The small molecule below binds the protein below.
Small molecule (SMILES): [H]/N=C(\N)NCCCCCNC(=O)[C@H](CCCCN)NC(=O)[C@H](CCCCN)NC(=O)CC

Binding-site contacts:
Ligand atom N contacts residue SER136 of chain 1.B at 3.5 Å (h-bond).
Ligand atom C4 contacts residue TYR162 of chain 1.B at 3.6 Å (hydrophobic).
Ligand atom N4 contacts residue ASP76 of chain 1.B at 3.6 Å (salt-bridge).
Ligand atom C1 contacts residue GLY152 of chain 1.B at 3.7 Å.
Ligand atom N contacts residue GLY152 of chain 1.B at 2.8 Å (h-bond).
Ligand atom N2 contacts residue ASP130 of chain 1.B at 3.1 Å (salt-bridge).
Ligand atom C12 contacts residue TYR162 of chain 1.B at 3.8 Å (hydrophobic).
Ligand atom C1 contacts residue SER136 of chain 1.B at 3.1 Å.
Ligand atom N6 contacts residue SER42 of chain 1.A at 3.1 Å (h-bond).
Ligand atom N4 contacts residue ASN153 of chain 1.B at 2.9 Å (h-bond).
Ligand atom O2 contacts residue VAL156 of chain 1.B at 3.4 Å.
Ligand atom C7 contacts residue GLY152 of chain 1.B at 3.3 Å.
Ligand atom C16 contacts residue PHE41 of chain 1.A at 3.4 Å (hydrophobic).
Ligand atom C contacts residue GLY152 of chain 1.B at 3.4 Å.
Ligand atom N1 contacts residue TYR162 of chain 1.B at 3.5 Å.
Ligand atom C8 contacts residue HIS52 of chain 1.B at 3.7 Å.
Ligand atom N contacts residue TYR162 of chain 1.B at 3.4 Å (h-bond).
Ligand atom O3 contacts residue GLY152 of chain 1.B at 3.6 Å.
Ligand atom C10 contacts residue ASN153 of chain 1.B at 3.4 Å.
Ligand atom C4 contacts residue TYR131 of chain 1.B at 3.6 Å (hydrophobic).
Ligand atom O3 contacts residue GLY154 of chain 1.B at 3.0 Å (h-bond).
Ligand atom N1 contacts residue ASP130 of chain 1.B at 2.9 Å (salt-bridge).
Ligand atom C2 contacts residue TYR162 of chain 1.B at 3.7 Å (hydrophobic).
Ligand atom C11 contacts residue ASP40 of chain 1.A at 3.1 Å.
Ligand atom N3 contacts residue VAL156 of chain 1.B at 3.5 Å.
Ligand atom C4 contacts residue ASP130 of chain 1.B at 3.6 Å.
Ligand atom C10 contacts residue HIS52 of chain 1.B at 3.6 Å.
Ligand atom N4 contacts residue ASP40 of chain 1.A at 3.3 Å (salt-bridge).
Ligand atom C17 contacts residue PHE41 of chain 1.A at 3.1 Å (hydrophobic).
Ligand atom C15 contacts residue GLY154 of chain 1.B at 3.5 Å.
Ligand atom C2 contacts residue TYR131 of chain 1.B at 3.7 Å (hydrophobic).
Ligand atom C5 contacts residue ASP130 of chain 1.B at 3.8 Å.
Ligand atom O2 contacts residue TYR162 of chain 1.B at 3.7 Å.
Ligand atom N2 contacts residue GLY160 of chain 1.B at 3.6 Å.
Ligand atom C5 contacts residue TYR162 of chain 1.B at 3.8 Å (hydrophobic).
Ligand atom C11 contacts residue ASN153 of chain 1.B at 3.5 Å.
Ligand atom N4 contacts residue GLY39 of chain 1.A at 3.0 Å (h-bond).
Ligand atom C14 contacts residue GLY154 of chain 1.B at 3.3 Å.
Ligand atom O3 contacts residue TYR162 of chain 1.B at 2.8 Å (h-bond).
Ligand atom N6 contacts residue PHE41 of chain 1.A at 2.9 Å (h-bond).

Sequence of chain 1.A:
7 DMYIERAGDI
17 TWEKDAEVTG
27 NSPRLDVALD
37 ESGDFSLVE

Sequence of chain 1.B:
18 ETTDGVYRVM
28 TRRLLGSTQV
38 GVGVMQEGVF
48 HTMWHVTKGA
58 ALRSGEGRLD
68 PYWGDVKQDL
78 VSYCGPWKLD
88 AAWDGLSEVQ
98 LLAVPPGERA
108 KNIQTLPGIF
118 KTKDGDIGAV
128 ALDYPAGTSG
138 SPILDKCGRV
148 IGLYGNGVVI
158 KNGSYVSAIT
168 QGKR